Sequence of chain 1.A:
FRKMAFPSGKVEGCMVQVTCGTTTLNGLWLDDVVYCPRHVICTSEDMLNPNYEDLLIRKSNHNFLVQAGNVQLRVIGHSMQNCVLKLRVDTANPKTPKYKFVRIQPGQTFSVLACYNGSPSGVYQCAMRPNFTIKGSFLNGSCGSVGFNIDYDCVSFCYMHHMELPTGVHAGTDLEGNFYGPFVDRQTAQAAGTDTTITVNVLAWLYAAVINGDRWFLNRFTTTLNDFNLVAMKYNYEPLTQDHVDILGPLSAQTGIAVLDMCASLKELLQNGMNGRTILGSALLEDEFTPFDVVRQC

Binding-site contacts:
Ligand atom C30 contacts residue HIS162 of chain 1.A at 3.4 Å.
Ligand atom N3 contacts residue CYS143 of chain 1.A at 2.8 Å (h-bond).
Ligand atom N1 contacts residue GLU164 of chain 1.A at 2.8 Å (salt-bridge).
Ligand atom O1 contacts residue THR188 of chain 1.A at 3.5 Å (h-bond).
Ligand atom C4 contacts residue GLU164 of chain 1.A at 3.5 Å.
Ligand atom C18 contacts residue GLU164 of chain 1.A at 3.2 Å.
Ligand atom C11 contacts residue HIS162 of chain 1.A at 3.4 Å.
Ligand atom C12 contacts residue HIS162 of chain 1.A at 3.6 Å.
Ligand atom O4 contacts residue CYS143 of chain 1.A at 2.0 Å (h-bond).
Ligand atom O1 contacts residue GLN187 of chain 1.A at 3.2 Å (h-bond).
Ligand atom C17 contacts residue LEU139 of chain 1.A at 3.6 Å (hydrophobic).
Ligand atom O5 contacts residue GLU164 of chain 1.A at 3.6 Å.
Ligand atom O5 contacts residue HIS161 of chain 1.A at 2.7 Å (h-bond).
Ligand atom C14 contacts residue CYS143 of chain 1.A at 3.1 Å (hydrophobic).
Ligand atom C24 contacts residue THR23 of chain 1.A at 3.4 Å.
Ligand atom C27 contacts residue GLN187 of chain 1.A at 3.4 Å.
Ligand atom N4 contacts residue LEU139 of chain 1.A at 3.5 Å (h-bond).
Ligand atom C9 contacts residue GLN187 of chain 1.A at 3.6 Å.
Ligand atom O5 contacts residue PHE138 of chain 1.A at 3.5 Å.
Ligand atom N2 contacts residue GLN187 of chain 1.A at 2.8 Å (h-bond).
Ligand atom S1 contacts residue CYS143 of chain 1.A at 3.0 Å (h-bond).
Ligand atom N3 contacts residue HIS162 of chain 1.A at 2.8 Å (h-bond).
Ligand atom N4 contacts residue GLU164 of chain 1.A at 3.3 Å (salt-bridge).
Ligand atom C26 contacts residue HIS39 of chain 1.A at 3.1 Å.
Ligand atom C25 contacts residue HIS39 of chain 1.A at 3.6 Å.
Ligand atom C13 contacts residue CYS143 of chain 1.A at 2.6 Å (hydrophobic).
Ligand atom C16 contacts residue ASN140 of chain 1.A at 3.4 Å.
Ligand atom S1 contacts residue HIS39 of chain 1.A at 2.8 Å.
Ligand atom C8 contacts residue GLN187 of chain 1.A at 3.2 Å.
Ligand atom C22 contacts residue LEU25 of chain 1.A at 3.6 Å (hydrophobic).
Ligand atom N4 contacts residue PHE138 of chain 1.A at 3.2 Å (h-bond).
Ligand atom O2 contacts residue MET163 of chain 1.A at 3.3 Å.
Ligand atom C22 contacts residue HIS39 of chain 1.A at 3.2 Å.
Ligand atom O2 contacts residue GLU164 of chain 1.A at 3.0 Å (salt-bridge).
Ligand atom C25 contacts residue THR23 of chain 1.A at 3.5 Å.
Ligand atom O4 contacts residue SER142 of chain 1.A at 3.4 Å (h-bond).
Ligand atom C19 contacts residue CYS143 of chain 1.A at 1.8 Å (hydrophobic).
Ligand atom C17 contacts residue ASN140 of chain 1.A at 3.3 Å.
Ligand atom C20 contacts residue CYS143 of chain 1.A at 2.5 Å (hydrophobic).
Ligand atom C10 contacts residue MET163 of chain 1.A at 3.5 Å (hydrophobic).

The small molecule below binds the protein below.
Small molecule (SMILES): COc1cccc2[nH]c(C(=O)N[C@@H](CC(C)C)C(=O)N[C@@H](C[C@@H]3CCNC3=O)C(=O)c3nc4ccccc4s3)cc12